This protein binds this small molecule.
Small molecule (SMILES): CCC(=O)N1CCOc2c(cc(-c3cc(OC)cc(OC)c3)cc2C(=O)N[C@H]2CCCN(C)C2)C1

Sequence of chain 1.A:
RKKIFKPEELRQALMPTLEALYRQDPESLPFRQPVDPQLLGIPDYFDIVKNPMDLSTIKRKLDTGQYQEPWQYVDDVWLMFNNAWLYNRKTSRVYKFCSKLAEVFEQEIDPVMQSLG

Binding-site contacts:
Ligand atom C8 contacts residue VAL96 of chain 1.A at 3.6 Å (hydrophobic).
Ligand atom C21 contacts residue PRO32 of chain 1.A at 3.8 Å (hydrophobic).
Ligand atom C10 contacts residue ARG95 of chain 1.A at 3.9 Å.
Ligand atom C9 contacts residue VAL96 of chain 1.A at 3.6 Å (hydrophobic).
Ligand atom C25 contacts residue ARG95 of chain 1.A at 3.7 Å.
Ligand atom C23 contacts residue PRO32 of chain 1.A at 3.7 Å (hydrophobic).
Ligand atom C2 contacts residue VAL96 of chain 1.A at 4.0 Å (hydrophobic).
Ligand atom O2 contacts residue ARG95 of chain 1.A at 3.2 Å (salt-bridge).
Ligand atom C24 contacts residue ARG95 of chain 1.A at 3.8 Å.
Ligand atom C1 contacts residue VAL96 of chain 1.A at 3.8 Å (hydrophobic).
Ligand atom C3 contacts residue ILE44 of chain 1.A at 3.8 Å (hydrophobic).
Ligand atom N contacts residue VAL37 of chain 1.A at 3.7 Å.
Ligand atom O4 contacts residue TYR47 of chain 1.A at 4.0 Å.
Ligand atom C1 contacts residue PRO32 of chain 1.A at 3.5 Å (hydrophobic).
Ligand atom C22 contacts residue PRO32 of chain 1.A at 3.8 Å (hydrophobic).
Ligand atom O3 contacts residue PRO32 of chain 1.A at 3.9 Å.
Ligand atom C contacts residue VAL96 of chain 1.A at 3.8 Å (hydrophobic).
Ligand atom C7 contacts residue LEU42 of chain 1.A at 3.6 Å (hydrophobic).
Ligand atom C19 contacts residue PRO32 of chain 1.A at 3.9 Å (hydrophobic).
Ligand atom C2 contacts residue VAL37 of chain 1.A at 3.5 Å (hydrophobic).
Ligand atom C25 contacts residue PHE99 of chain 1.A at 3.6 Å (hydrophobic).
Ligand atom C contacts residue PRO32 of chain 1.A at 3.6 Å (hydrophobic).
Ligand atom C22 contacts residue LEU31 of chain 1.A at 4.0 Å (hydrophobic).
Ligand atom O2 contacts residue PHE99 of chain 1.A at 3.7 Å.
Ligand atom C4 contacts residue ASN90 of chain 1.A at 3.2 Å.
Ligand atom O4 contacts residue ASN90 of chain 1.A at 3.0 Å (h-bond).
Ligand atom C10 contacts residue VAL96 of chain 1.A at 3.9 Å (hydrophobic).
Ligand atom C24 contacts residue PRO32 of chain 1.A at 3.7 Å (hydrophobic).
Ligand atom C6 contacts residue VAL96 of chain 1.A at 3.9 Å (hydrophobic).
Ligand atom C contacts residue PHE33 of chain 1.A at 3.6 Å (hydrophobic).
Ligand atom O3 contacts residue LEU31 of chain 1.A at 3.5 Å (h-bond).
Ligand atom C20 contacts residue PRO32 of chain 1.A at 3.8 Å (hydrophobic).
Ligand atom C25 contacts residue EDO1 of chain 1.E at 3.3 Å.
Ligand atom C26 contacts residue LEU31 of chain 1.A at 3.5 Å (hydrophobic).
Ligand atom C7 contacts residue VAL37 of chain 1.A at 3.9 Å (hydrophobic).
Ligand atom C23 contacts residue ARG95 of chain 1.A at 3.8 Å.
Ligand atom O contacts residue ILE44 of chain 1.A at 4.0 Å.
Ligand atom C1 contacts residue VAL37 of chain 1.A at 3.6 Å (hydrophobic).
Ligand atom C3 contacts residue ASN90 of chain 1.A at 3.8 Å.
Ligand atom O4 contacts residue VAL96 of chain 1.A at 3.8 Å.